Sequence of chain 1.B:
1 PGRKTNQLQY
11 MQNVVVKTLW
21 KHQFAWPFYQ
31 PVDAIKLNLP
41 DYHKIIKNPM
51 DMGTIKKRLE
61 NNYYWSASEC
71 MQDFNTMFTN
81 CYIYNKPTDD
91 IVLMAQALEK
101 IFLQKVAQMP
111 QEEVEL

Sequence of chain 2.A:
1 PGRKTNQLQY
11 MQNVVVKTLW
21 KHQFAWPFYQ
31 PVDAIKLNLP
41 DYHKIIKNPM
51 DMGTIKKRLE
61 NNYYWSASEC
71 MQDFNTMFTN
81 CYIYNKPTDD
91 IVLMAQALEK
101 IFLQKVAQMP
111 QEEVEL

A protein and the small-molecule ligand that binds it are described below.
Small molecule (SMILES): CC(=O)NCCCC[C@H](NC(=O)[C@H](CC(C)C)NC(=O)[C@H](CC1=NC=NC1)NC(=O)[C@H](CCCCNC(C)=O)NC(=O)[C@H](CC(C)C)NC(=O)[C@H](CC(C)C)NC(=O)[C@H](CCCCNC(C)=O)NC(=O)[C@H](CC(C)C)NC(=O)[C@H](CO)NC(=O)[C@@H](N)CCCN=C(N)N)C(=O)N[C@H](C=O)CC1=NC=NC1

Binding-site contacts:
Ligand atom O contacts residue LEU37 of chain 1.B at 3.2 Å.
Ligand atom CH contacts residue ASN38 of chain 1.B at 3.6 Å.
Ligand atom CB contacts residue ASP90 of chain 1.B at 3.5 Å.
Ligand atom CD contacts residue ASN85 of chain 1.B at 3.2 Å.
Ligand atom NE2 contacts residue LEU37 of chain 2.A at 2.9 Å (h-bond).
Ligand atom CD2 contacts residue MET94 of chain 1.B at 3.5 Å (hydrophobic).
Ligand atom CH3 contacts residue ILE91 of chain 2.A at 3.5 Å (hydrophobic).
Ligand atom CE contacts residue LYS36 of chain 2.A at 3.2 Å.
Ligand atom ND1 contacts residue LYS36 of chain 1.B at 3.4 Å (salt-bridge).
Ligand atom CD contacts residue ASN85 of chain 2.A at 3.5 Å.
Ligand atom NH1 contacts residue THR88 of chain 1.B at 3.5 Å.
Ligand atom CB contacts residue TRP26 of chain 2.A at 3.5 Å (hydrophobic).
Ligand atom CD2 contacts residue PRO27 of chain 2.A at 3.6 Å (hydrophobic).
Ligand atom O contacts residue TRP26 of chain 1.B at 3.5 Å.
Ligand atom CE1 contacts residue LYS36 of chain 1.B at 3.4 Å.
Ligand atom O contacts residue ASP90 of chain 1.B at 2.8 Å (salt-bridge).
Ligand atom NE2 contacts residue LYS36 of chain 1.B at 3.2 Å (salt-bridge).
Ligand atom NZ contacts residue LEU37 of chain 1.B at 3.2 Å (h-bond).
Ligand atom CD1 contacts residue MET94 of chain 1.B at 3.5 Å (hydrophobic).
Ligand atom CE1 contacts residue ASN38 of chain 2.A at 3.2 Å.
Ligand atom CH3 contacts residue VAL32 of chain 2.A at 3.6 Å (hydrophobic).
Ligand atom OH contacts residue ASN85 of chain 1.B at 2.9 Å (h-bond).
Ligand atom NZ contacts residue ASN38 of chain 1.B at 3.1 Å (h-bond).
Ligand atom CE1 contacts residue LEU37 of chain 1.B at 3.5 Å (hydrophobic).
Ligand atom NE2 contacts residue ASN38 of chain 2.A at 3.3 Å (h-bond).
Ligand atom CE1 contacts residue PRO27 of chain 1.B at 3.6 Å (hydrophobic).
Ligand atom CE contacts residue ASN85 of chain 2.A at 3.4 Å.
Ligand atom CE contacts residue LEU37 of chain 1.B at 3.2 Å (hydrophobic).
Ligand atom CH3 contacts residue ILE91 of chain 1.B at 3.4 Å (hydrophobic).
Ligand atom OH contacts residue ASN85 of chain 2.A at 2.9 Å (h-bond).
Ligand atom CH contacts residue ILE91 of chain 1.B at 3.5 Å (hydrophobic).
Ligand atom CD2 contacts residue LYS36 of chain 1.B at 3.3 Å.
Ligand atom C contacts residue LEU37 of chain 1.B at 3.4 Å (hydrophobic).
Ligand atom CD1 contacts residue ASP90 of chain 1.B at 3.5 Å.
Ligand atom CH contacts residue ILE91 of chain 2.A at 3.5 Å (hydrophobic).
Ligand atom CH3 contacts residue ASN38 of chain 1.B at 3.2 Å.
Ligand atom CB contacts residue LYS36 of chain 1.B at 3.4 Å.
Ligand atom CD2 contacts residue LEU37 of chain 2.A at 3.6 Å (hydrophobic).
Ligand atom CD contacts residue LEU37 of chain 1.B at 3.2 Å (hydrophobic).
Ligand atom CG contacts residue LYS36 of chain 1.B at 3.5 Å.